A protein and the small-molecule ligand that binds it are described below.
Small molecule (SMILES): Nc1nc(=O)c2ncn([C@@H]3O[C@@H]4COP(=O)(O)O[C@H]5[C@@H](O)[C@H](n6cnc7c(N)ncnc76)O[C@@H]5COP(=O)(O)O[C@@H]3[C@@H]4O)c2[nH]1

Sequence of chain 5.A:
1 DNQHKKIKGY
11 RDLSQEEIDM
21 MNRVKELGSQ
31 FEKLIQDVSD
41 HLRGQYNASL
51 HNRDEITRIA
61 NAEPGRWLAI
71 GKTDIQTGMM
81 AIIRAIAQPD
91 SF

Binding-site contacts:
Ligand atom P27 contacts residue 1SY1 of chain 5.K at 0.7 Å.
Ligand atom N33 contacts residue 1SY1 of chain 5.K at 0.6 Å (h-bond).
Ligand atom C40 contacts residue 1SY1 of chain 5.K at 0.6 Å.
Ligand atom C4' contacts residue 1SY1 of chain 5.K at 0.8 Å.
Ligand atom O29 contacts residue 1SY1 of chain 5.K at 0.8 Å.
Ligand atom N1 contacts residue 1SY1 of chain 5.K at 0.6 Å (h-bond).
Ligand atom O2' contacts residue 1SY1 of chain 5.K at 0.6 Å (h-bond).
Ligand atom O4' contacts residue 1SY1 of chain 5.K at 0.3 Å (h-bond).
Ligand atom C3' contacts residue 1SY1 of chain 5.K at 0.7 Å.
Ligand atom C34 contacts residue 1SY1 of chain 5.K at 0.6 Å.
Ligand atom N7 contacts residue 1SY1 of chain 5.K at 0.6 Å (h-bond).
Ligand atom C5 contacts residue 1SY1 of chain 5.K at 0.6 Å.
Ligand atom C16 contacts residue 1SY1 of chain 5.K at 0.9 Å.
Ligand atom C25 contacts residue 1SY1 of chain 5.K at 0.9 Å.
Ligand atom C8 contacts residue 1SY1 of chain 5.K at 0.6 Å.
Ligand atom O26 contacts residue 1SY1 of chain 5.K at 0.6 Å (h-bond).
Ligand atom C6 contacts residue 1SY1 of chain 5.K at 0.6 Å.
Ligand atom O43 contacts residue 1SY1 of chain 5.K at 0.5 Å (h-bond).
Ligand atom C36 contacts residue 1SY1 of chain 5.K at 0.5 Å.
Ligand atom P18 contacts residue 1SY1 of chain 5.K at 0.7 Å.
Ligand atom O44 contacts residue 1SY1 of chain 5.K at 1.1 Å (h-bond).
Ligand atom O19 contacts residue 1SY1 of chain 5.K at 1.0 Å (h-bond).
Ligand atom C24 contacts residue 1SY1 of chain 5.K at 0.8 Å.
Ligand atom C1' contacts residue 1SY1 of chain 5.K at 0.6 Å.
Ligand atom C37 contacts residue 1SY1 of chain 5.K at 0.6 Å.
Ligand atom N42 contacts residue 1SY1 of chain 5.K at 0.6 Å (h-bond).
Ligand atom O30 contacts residue 1SY1 of chain 5.K at 1.1 Å (h-bond).
Ligand atom N35 contacts residue 1SY1 of chain 5.K at 0.6 Å (h-bond).
Ligand atom N3 contacts residue 1SY1 of chain 5.K at 0.6 Å (h-bond).
Ligand atom C38 contacts residue 1SY1 of chain 5.K at 0.5 Å.
Ligand atom N39 contacts residue 1SY1 of chain 5.K at 0.6 Å (h-bond).
Ligand atom C21 contacts residue 1SY1 of chain 5.K at 0.7 Å.
Ligand atom O31 contacts residue 1SY1 of chain 5.K at 0.3 Å (h-bond).
Ligand atom O23 contacts residue 1SY1 of chain 5.K at 0.6 Å (h-bond).
Ligand atom C32 contacts residue 1SY1 of chain 5.K at 0.6 Å.
Ligand atom C4 contacts residue 1SY1 of chain 5.K at 0.5 Å.
Ligand atom C2 contacts residue 1SY1 of chain 5.K at 0.6 Å.
Ligand atom O17 contacts residue 1SY1 of chain 5.K at 0.6 Å (h-bond).
Ligand atom N01 contacts residue 1SY1 of chain 5.K at 0.5 Å (h-bond).
Ligand atom N9 contacts residue 1SY1 of chain 5.K at 0.6 Å (h-bond).

Sequence of chain 2.A:
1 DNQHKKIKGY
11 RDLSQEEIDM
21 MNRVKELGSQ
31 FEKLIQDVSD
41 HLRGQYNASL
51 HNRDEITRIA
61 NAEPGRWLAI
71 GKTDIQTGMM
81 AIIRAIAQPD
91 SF